This small molecule binds to this protein.
Small molecule (SMILES): CC(=O)N[C@@H]1[C@@H](O)[C@H](O)[C@@H](CO)O[C@H]1O

Sequence of chain 3.D:
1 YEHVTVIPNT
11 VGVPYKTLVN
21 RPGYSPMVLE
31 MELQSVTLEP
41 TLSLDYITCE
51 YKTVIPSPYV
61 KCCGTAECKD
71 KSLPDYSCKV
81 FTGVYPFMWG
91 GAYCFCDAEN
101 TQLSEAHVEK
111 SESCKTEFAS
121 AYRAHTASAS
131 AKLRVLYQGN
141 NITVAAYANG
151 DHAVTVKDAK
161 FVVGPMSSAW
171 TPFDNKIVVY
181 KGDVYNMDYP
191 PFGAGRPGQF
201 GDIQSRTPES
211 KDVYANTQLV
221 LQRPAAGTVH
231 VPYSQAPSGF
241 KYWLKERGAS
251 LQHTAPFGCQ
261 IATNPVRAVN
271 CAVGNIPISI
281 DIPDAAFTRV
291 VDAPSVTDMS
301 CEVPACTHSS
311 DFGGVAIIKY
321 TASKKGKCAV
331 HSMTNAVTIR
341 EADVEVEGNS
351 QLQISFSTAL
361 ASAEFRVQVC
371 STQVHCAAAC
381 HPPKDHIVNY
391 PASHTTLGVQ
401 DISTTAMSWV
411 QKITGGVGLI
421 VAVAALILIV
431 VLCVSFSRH

Binding-site contacts:
Ligand atom C4 contacts residue ASN259 of chain 3.E at 4.1 Å.
Ligand atom O6 contacts residue THR116 of chain 3.D at 3.2 Å (h-bond).
Ligand atom O7 contacts residue LYS181 of chain 3.D at 4.3 Å.
Ligand atom C7 contacts residue ASN259 of chain 3.E at 3.1 Å.
Ligand atom C5 contacts residue ASN259 of chain 3.E at 3.6 Å.
Ligand atom O5 contacts residue THR116 of chain 3.D at 3.8 Å.
Ligand atom C8 contacts residue ASN259 of chain 3.E at 4.4 Å.
Ligand atom N2 contacts residue ASN259 of chain 3.E at 3.0 Å (h-bond).
Ligand atom O6 contacts residue LYS115 of chain 3.D at 3.5 Å (salt-bridge).
Ligand atom O7 contacts residue ASN259 of chain 3.E at 2.7 Å (h-bond).
Ligand atom O5 contacts residue ASN259 of chain 3.E at 2.3 Å (h-bond).
Ligand atom O6 contacts residue ASN259 of chain 3.E at 4.4 Å.
Ligand atom C1 contacts residue ASN259 of chain 3.E at 1.4 Å.
Ligand atom C3 contacts residue ASN259 of chain 3.E at 3.7 Å.
Ligand atom C2 contacts residue ASN259 of chain 3.E at 2.4 Å.
Ligand atom O7 contacts residue GLU117 of chain 3.D at 4.3 Å.
Ligand atom C6 contacts residue THR116 of chain 3.D at 4.5 Å.
Ligand atom C6 contacts residue LYS115 of chain 3.D at 4.3 Å.

Sequence of chain 3.E:
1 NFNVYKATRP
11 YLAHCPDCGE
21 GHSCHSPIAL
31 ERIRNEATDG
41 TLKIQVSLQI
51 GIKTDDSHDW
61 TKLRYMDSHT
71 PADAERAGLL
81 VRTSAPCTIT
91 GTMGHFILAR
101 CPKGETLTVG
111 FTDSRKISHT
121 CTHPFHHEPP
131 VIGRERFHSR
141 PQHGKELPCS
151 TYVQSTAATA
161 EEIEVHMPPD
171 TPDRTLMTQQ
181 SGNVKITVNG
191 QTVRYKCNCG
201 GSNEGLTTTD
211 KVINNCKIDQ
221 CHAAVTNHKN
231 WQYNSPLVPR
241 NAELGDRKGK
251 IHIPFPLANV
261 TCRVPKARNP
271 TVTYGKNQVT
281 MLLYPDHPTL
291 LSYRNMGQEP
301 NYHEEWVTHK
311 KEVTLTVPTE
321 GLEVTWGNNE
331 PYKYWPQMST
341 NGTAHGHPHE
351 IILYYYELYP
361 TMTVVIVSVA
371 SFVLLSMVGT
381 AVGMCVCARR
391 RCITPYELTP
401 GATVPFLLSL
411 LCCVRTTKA